Sequence of chain 1.A:
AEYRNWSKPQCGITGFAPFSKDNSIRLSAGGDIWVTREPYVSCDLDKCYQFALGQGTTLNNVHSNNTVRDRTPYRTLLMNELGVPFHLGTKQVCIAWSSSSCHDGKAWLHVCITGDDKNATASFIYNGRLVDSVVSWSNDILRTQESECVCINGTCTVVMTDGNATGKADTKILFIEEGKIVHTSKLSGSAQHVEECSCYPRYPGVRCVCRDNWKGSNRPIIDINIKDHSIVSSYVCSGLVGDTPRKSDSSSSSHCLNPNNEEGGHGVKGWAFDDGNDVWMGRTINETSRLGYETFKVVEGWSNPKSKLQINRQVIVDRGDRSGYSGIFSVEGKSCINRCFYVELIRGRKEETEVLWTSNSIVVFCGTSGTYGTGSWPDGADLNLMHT

This small molecule binds to this protein.
Small molecule (SMILES): CC(=O)N[C@H]1[C@H](O[C@H]2[C@H](O)[C@@H](NC(C)=O)CO[C@@H]2CO)O[C@H](CO)[C@@H](O[C@@H]2O[C@H](CO[C@H]3O[C@H](CO[C@H]4O[C@H](CO)[C@@H](O)[C@H](O)[C@@H]4O)[C@@H](O)[C@H](O[C@H]4O[C@H](CO)[C@@H](O)[C@H](O)[C@@H]4O)[C@@H]3O)[C@@H](O)[C@H](O[C@H]3O[C@H](CO)[C@@H](O)[C@H](O)[C@@H]3O[C@H]3O[C@H](CO)[C@@H](O)[C@H](O)[C@@H]3O)[C@@H]2O)[C@@H]1O

Binding-site contacts:
Ligand atom O6 contacts residue ARG417 of chain 1.J at 3.8 Å.
Ligand atom O5 contacts residue GLY477 of chain 1.J at 3.2 Å.
Ligand atom O7 contacts residue THR478 of chain 1.J at 3.7 Å.
Ligand atom O7 contacts residue ASN223 of chain 1.A at 2.9 Å (h-bond).
Ligand atom C6 contacts residue GLY477 of chain 1.J at 3.4 Å.
Ligand atom C6 contacts residue GLN414 of chain 1.J at 3.8 Å.
Ligand atom O6 contacts residue THR478 of chain 1.J at 3.6 Å.
Ligand atom O2 contacts residue ARG417 of chain 1.J at 3.5 Å.
Ligand atom O5 contacts residue TYR476 of chain 1.J at 3.8 Å.
Ligand atom C5 contacts residue ASN223 of chain 1.A at 3.7 Å.
Ligand atom C5 contacts residue TYR476 of chain 1.J at 3.8 Å (hydrophobic).
Ligand atom O2 contacts residue ILE415 of chain 1.J at 3.4 Å.
Ligand atom O4 contacts residue ARG417 of chain 1.J at 3.5 Å (salt-bridge).
Ligand atom C2 contacts residue ASN223 of chain 1.A at 2.4 Å.
Ligand atom C4 contacts residue GLN414 of chain 1.J at 3.3 Å.
Ligand atom C1 contacts residue THR478 of chain 1.J at 3.7 Å.
Ligand atom C2 contacts residue ARG417 of chain 1.J at 3.8 Å.
Ligand atom O3 contacts residue GLN414 of chain 1.J at 3.1 Å (h-bond).
Ligand atom O5 contacts residue THR478 of chain 1.J at 3.4 Å.
Ligand atom C8 contacts residue TYR476 of chain 1.J at 3.4 Å (hydrophobic).
Ligand atom O4 contacts residue GLN414 of chain 1.J at 3.8 Å.
Ligand atom O4 contacts residue ASN416 of chain 1.J at 3.8 Å.
Ligand atom C3 contacts residue ASN416 of chain 1.J at 3.6 Å.
Ligand atom C2 contacts residue GLN414 of chain 1.J at 3.6 Å.
Ligand atom C3 contacts residue ASN223 of chain 1.A at 3.8 Å.
Ligand atom O4 contacts residue ARG417 of chain 1.J at 3.7 Å.
Ligand atom C1 contacts residue ASN223 of chain 1.A at 1.4 Å.
Ligand atom N2 contacts residue ASN416 of chain 1.J at 3.7 Å.
Ligand atom N2 contacts residue ASN223 of chain 1.A at 2.8 Å (h-bond).
Ligand atom O6 contacts residue TYR476 of chain 1.J at 3.3 Å.
Ligand atom C7 contacts residue ASN223 of chain 1.A at 3.0 Å.
Ligand atom O6 contacts residue ILE415 of chain 1.J at 3.8 Å.
Ligand atom C3 contacts residue GLN414 of chain 1.J at 3.6 Å.
Ligand atom O2 contacts residue GLN414 of chain 1.J at 2.9 Å (h-bond).
Ligand atom C6 contacts residue TYR476 of chain 1.J at 3.3 Å (hydrophobic).
Ligand atom O3 contacts residue ASN416 of chain 1.J at 2.9 Å (h-bond).
Ligand atom O6 contacts residue GLY477 of chain 1.J at 2.8 Å (h-bond).
Ligand atom C2 contacts residue THR478 of chain 1.J at 3.8 Å.
Ligand atom O3 contacts residue ILE415 of chain 1.J at 3.8 Å.
Ligand atom O5 contacts residue ASN223 of chain 1.A at 2.4 Å (h-bond).

Sequence of chain 1.J:
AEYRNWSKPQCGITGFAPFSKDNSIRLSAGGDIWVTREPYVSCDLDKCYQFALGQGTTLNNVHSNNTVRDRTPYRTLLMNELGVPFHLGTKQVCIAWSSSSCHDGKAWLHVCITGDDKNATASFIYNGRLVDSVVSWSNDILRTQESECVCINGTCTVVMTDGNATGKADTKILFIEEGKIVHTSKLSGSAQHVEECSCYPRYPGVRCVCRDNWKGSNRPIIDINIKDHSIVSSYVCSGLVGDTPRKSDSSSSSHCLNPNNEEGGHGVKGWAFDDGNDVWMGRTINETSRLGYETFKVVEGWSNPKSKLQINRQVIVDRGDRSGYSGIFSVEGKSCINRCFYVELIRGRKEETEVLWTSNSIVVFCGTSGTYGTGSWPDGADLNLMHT